Sequence of chain 1.A:
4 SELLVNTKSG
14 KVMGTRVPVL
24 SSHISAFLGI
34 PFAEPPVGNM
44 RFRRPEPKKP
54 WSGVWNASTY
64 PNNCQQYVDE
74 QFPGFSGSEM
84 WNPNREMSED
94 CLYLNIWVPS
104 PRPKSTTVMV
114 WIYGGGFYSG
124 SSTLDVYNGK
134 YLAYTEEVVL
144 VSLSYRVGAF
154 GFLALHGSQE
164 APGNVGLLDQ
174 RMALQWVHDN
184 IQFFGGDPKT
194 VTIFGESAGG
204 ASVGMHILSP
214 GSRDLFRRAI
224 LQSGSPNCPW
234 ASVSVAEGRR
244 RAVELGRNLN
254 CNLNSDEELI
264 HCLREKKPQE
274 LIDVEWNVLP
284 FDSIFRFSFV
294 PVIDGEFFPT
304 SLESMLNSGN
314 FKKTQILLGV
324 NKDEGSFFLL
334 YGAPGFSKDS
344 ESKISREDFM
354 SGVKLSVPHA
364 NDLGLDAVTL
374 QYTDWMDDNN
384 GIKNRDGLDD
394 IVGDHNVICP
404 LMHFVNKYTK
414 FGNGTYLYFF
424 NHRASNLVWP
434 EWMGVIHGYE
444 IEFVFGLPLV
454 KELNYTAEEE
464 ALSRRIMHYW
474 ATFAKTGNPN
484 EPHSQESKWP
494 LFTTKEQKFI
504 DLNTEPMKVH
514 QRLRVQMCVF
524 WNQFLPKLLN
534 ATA

A protein and the small-molecule ligand that binds it are described below.
Small molecule (SMILES): CCC1=C[C@@H]2Cc3nc4cc(Cl)ccc4c(N)c3[C@H](C1)C2

Binding-site contacts:
Ligand atom C2 contacts residue PHE330 of chain 1.A at 3.6 Å (hydrophobic).
Ligand atom C11 contacts residue TRP84 of chain 1.A at 3.8 Å (hydrophobic).
Ligand atom C16 contacts residue TRP84 of chain 1.A at 3.6 Å (hydrophobic).
Ligand atom C3 contacts residue PHE330 of chain 1.A at 3.6 Å (hydrophobic).
Ligand atom C10 contacts residue SER200 of chain 1.A at 3.8 Å.
Ligand atom C13 contacts residue TRP84 of chain 1.A at 3.6 Å (hydrophobic).
Ligand atom C6 contacts residue GLU199 of chain 1.A at 3.5 Å.
Ligand atom C18 contacts residue GLY119 of chain 1.A at 3.6 Å.
Ligand atom C15 contacts residue TRP84 of chain 1.A at 3.5 Å (hydrophobic).
Ligand atom C10 contacts residue PHE290 of chain 1.A at 3.8 Å (hydrophobic).
Ligand atom C18 contacts residue TYR121 of chain 1.A at 3.6 Å (hydrophobic).
Ligand atom C2 contacts residue HIS440 of chain 1.A at 3.6 Å.
Ligand atom C17 contacts residue TRP432 of chain 1.A at 3.6 Å (hydrophobic).
Ligand atom C3 contacts residue TRP84 of chain 1.A at 3.7 Å (hydrophobic).
Ligand atom C1 contacts residue PHE330 of chain 1.A at 3.4 Å (hydrophobic).
Ligand atom C12 contacts residue TRP84 of chain 1.A at 3.8 Å (hydrophobic).
Ligand atom C3 contacts residue HIS440 of chain 1.A at 3.9 Å.
Ligand atom C17 contacts residue PHE330 of chain 1.A at 3.5 Å (hydrophobic).
Ligand atom C9 contacts residue GLY118 of chain 1.A at 3.6 Å.
Ligand atom CL1 contacts residue TRP432 of chain 1.A at 3.4 Å.
Ligand atom C15 contacts residue PHE330 of chain 1.A at 3.5 Å (hydrophobic).
Ligand atom C7 contacts residue GLY118 of chain 1.A at 3.7 Å.
Ligand atom C8 contacts residue GLY118 of chain 1.A at 3.4 Å.
Ligand atom N1 contacts residue PHE330 of chain 1.A at 3.8 Å.
Ligand atom N1 contacts residue HIS440 of chain 1.A at 2.9 Å (h-bond).
Ligand atom C5 contacts residue GLY441 of chain 1.A at 3.9 Å.
Ligand atom CL1 contacts residue MET436 of chain 1.A at 3.5 Å.
Ligand atom C16 contacts residue PHE330 of chain 1.A at 3.5 Å (hydrophobic).
Ligand atom C10 contacts residue GLY119 of chain 1.A at 3.5 Å.
Ligand atom C18 contacts residue GLY118 of chain 1.A at 3.6 Å.
Ligand atom C10 contacts residue PHE331 of chain 1.A at 3.8 Å (hydrophobic).
Ligand atom C17 contacts residue TYR334 of chain 1.A at 3.8 Å (hydrophobic).
Ligand atom C5 contacts residue HIS440 of chain 1.A at 3.7 Å.
Ligand atom N2 contacts residue TRP84 of chain 1.A at 3.2 Å.
Ligand atom CL1 contacts residue PHE330 of chain 1.A at 3.8 Å.
Ligand atom C2 contacts residue ILE439 of chain 1.A at 3.8 Å (hydrophobic).
Ligand atom C4 contacts residue HIS440 of chain 1.A at 3.8 Å.
Ligand atom C14 contacts residue PHE330 of chain 1.A at 3.8 Å (hydrophobic).
Ligand atom C14 contacts residue TRP84 of chain 1.A at 3.4 Å (hydrophobic).
Ligand atom C7 contacts residue SER200 of chain 1.A at 3.7 Å.